Sequence of chain 1.L:
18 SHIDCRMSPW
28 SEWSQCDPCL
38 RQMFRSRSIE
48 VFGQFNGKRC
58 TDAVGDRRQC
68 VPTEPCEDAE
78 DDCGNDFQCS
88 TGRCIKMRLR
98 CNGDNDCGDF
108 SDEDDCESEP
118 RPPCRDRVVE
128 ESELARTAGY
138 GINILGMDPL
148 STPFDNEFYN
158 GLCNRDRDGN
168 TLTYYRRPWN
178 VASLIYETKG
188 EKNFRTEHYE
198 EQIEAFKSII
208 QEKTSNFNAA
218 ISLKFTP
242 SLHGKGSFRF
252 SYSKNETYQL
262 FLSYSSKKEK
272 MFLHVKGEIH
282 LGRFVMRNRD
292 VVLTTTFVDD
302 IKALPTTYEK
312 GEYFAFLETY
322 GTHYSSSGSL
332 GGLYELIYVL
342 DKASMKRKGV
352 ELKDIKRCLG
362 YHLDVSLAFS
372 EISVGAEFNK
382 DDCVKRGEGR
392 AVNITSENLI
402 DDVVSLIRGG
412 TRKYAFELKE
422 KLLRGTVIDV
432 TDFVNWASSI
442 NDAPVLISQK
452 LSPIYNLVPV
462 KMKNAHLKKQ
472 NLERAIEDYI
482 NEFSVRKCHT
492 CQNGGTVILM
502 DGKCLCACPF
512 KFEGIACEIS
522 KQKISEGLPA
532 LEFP

Binding-site contacts:
Ligand atom C1 contacts residue GLU201 of chain 1.M at 4.1 Å.
Ligand atom C7 contacts residue LYS349 of chain 1.L at 4.2 Å.
Ligand atom C7 contacts residue THR396 of chain 1.L at 4.1 Å.
Ligand atom O7 contacts residue ILE395 of chain 1.L at 4.1 Å.
Ligand atom N2 contacts residue LYS349 of chain 1.L at 3.5 Å.
Ligand atom O5 contacts residue ASN394 of chain 1.L at 2.3 Å (h-bond).
Ligand atom C8 contacts residue LYS347 of chain 1.L at 3.9 Å.
Ligand atom C7 contacts residue ARG348 of chain 1.L at 4.1 Å.
Ligand atom O7 contacts residue ASN394 of chain 1.L at 4.0 Å.
Ligand atom C5 contacts residue GLN199 of chain 1.M at 4.3 Å.
Ligand atom C7 contacts residue ASN394 of chain 1.L at 3.8 Å.
Ligand atom C8 contacts residue ILE395 of chain 1.L at 4.3 Å (hydrophobic).
Ligand atom C5 contacts residue GLU201 of chain 1.M at 3.3 Å.
Ligand atom C6 contacts residue GLU201 of chain 1.M at 2.7 Å.
Ligand atom O5 contacts residue GLU201 of chain 1.M at 3.0 Å (salt-bridge).
Ligand atom C6 contacts residue GLN199 of chain 1.M at 4.4 Å.
Ligand atom C8 contacts residue ARG348 of chain 1.L at 3.3 Å.
Ligand atom C3 contacts residue ASN394 of chain 1.L at 3.8 Å.
Ligand atom N2 contacts residue ASN394 of chain 1.L at 3.0 Å (h-bond).
Ligand atom O6 contacts residue GLU201 of chain 1.M at 3.1 Å (salt-bridge).
Ligand atom C1 contacts residue ASN394 of chain 1.L at 1.4 Å.
Ligand atom C4 contacts residue ASN394 of chain 1.L at 4.1 Å.
Ligand atom O6 contacts residue GLN199 of chain 1.M at 3.6 Å (h-bond).
Ligand atom O7 contacts residue LYS349 of chain 1.L at 3.7 Å.
Ligand atom O7 contacts residue THR396 of chain 1.L at 3.1 Å (h-bond).
Ligand atom O7 contacts residue ARG348 of chain 1.L at 4.5 Å.
Ligand atom C5 contacts residue ASN394 of chain 1.L at 3.6 Å.
Ligand atom C2 contacts residue LYS349 of chain 1.L at 4.0 Å.
Ligand atom C2 contacts residue ASN394 of chain 1.L at 2.4 Å.
Ligand atom C8 contacts residue LYS349 of chain 1.L at 3.5 Å.

Sequence of chain 1.M:
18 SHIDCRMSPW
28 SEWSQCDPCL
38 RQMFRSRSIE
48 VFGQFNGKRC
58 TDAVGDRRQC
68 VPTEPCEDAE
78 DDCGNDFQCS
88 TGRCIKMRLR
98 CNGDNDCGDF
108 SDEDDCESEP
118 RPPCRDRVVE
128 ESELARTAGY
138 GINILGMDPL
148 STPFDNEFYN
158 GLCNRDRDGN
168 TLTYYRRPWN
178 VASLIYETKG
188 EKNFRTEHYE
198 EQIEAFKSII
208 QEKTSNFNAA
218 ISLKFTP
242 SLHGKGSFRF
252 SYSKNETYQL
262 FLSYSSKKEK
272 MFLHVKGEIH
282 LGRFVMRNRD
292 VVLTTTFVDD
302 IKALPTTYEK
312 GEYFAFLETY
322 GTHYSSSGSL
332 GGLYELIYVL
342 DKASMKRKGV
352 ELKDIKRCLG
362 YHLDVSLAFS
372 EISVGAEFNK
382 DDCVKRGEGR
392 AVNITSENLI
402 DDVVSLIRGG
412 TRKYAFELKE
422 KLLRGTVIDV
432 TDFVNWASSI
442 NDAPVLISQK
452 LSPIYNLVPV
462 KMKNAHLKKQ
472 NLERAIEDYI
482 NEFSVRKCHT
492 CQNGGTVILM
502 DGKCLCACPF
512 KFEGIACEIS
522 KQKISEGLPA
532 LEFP

The small molecule below binds the protein below.
Small molecule (SMILES): CC(=O)N[C@H]1[C@H](O[C@H]2[C@H](O)[C@@H](NC(C)=O)CO[C@@H]2CO)O[C@H](CO)[C@@H](O)[C@@H]1O